Sequence of chain 1.C:
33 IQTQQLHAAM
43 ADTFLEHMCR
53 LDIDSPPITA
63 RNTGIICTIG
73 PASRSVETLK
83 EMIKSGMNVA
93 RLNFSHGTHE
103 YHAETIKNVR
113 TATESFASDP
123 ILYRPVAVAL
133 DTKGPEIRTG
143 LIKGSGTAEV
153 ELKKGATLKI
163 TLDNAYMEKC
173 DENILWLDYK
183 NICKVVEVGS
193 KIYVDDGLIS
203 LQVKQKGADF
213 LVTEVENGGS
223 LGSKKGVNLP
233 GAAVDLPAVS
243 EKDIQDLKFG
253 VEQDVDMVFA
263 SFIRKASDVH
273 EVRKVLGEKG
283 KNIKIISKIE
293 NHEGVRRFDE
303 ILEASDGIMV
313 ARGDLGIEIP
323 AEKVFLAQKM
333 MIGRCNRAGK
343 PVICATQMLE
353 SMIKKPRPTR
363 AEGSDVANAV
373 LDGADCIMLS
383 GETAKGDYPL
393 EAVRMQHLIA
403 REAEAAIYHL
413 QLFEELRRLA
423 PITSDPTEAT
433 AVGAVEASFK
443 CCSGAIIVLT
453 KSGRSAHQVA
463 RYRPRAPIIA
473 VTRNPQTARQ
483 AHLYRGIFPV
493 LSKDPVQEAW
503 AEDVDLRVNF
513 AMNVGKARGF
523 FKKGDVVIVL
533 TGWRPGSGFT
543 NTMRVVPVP

Binding-site contacts:
Ligand atom C1 contacts residue ALA313 of chain 1.C at 3.4 Å (hydrophobic).
Ligand atom O2 contacts residue GLU138 of chain 1.C at 4.5 Å.
Ligand atom C2 contacts residue THR348 of chain 1.C at 4.0 Å.
Ligand atom C1 contacts residue MG1 of chain 1.V at 3.0 Å.
Ligand atom O2 contacts residue ALA313 of chain 1.C at 4.1 Å.
Ligand atom C2 contacts residue LYS290 of chain 1.C at 3.6 Å.
Ligand atom O3 contacts residue ALA313 of chain 1.C at 3.2 Å.
Ligand atom O1 contacts residue GLY315 of chain 1.C at 3.5 Å.
Ligand atom C1 contacts residue ASP316 of chain 1.C at 3.7 Å.
Ligand atom C1 contacts residue THR348 of chain 1.C at 3.5 Å.
Ligand atom O1 contacts residue ALA313 of chain 1.C at 3.8 Å.
Ligand atom O4 contacts residue MG1 of chain 1.V at 4.1 Å.
Ligand atom O1 contacts residue ASP316 of chain 1.C at 2.7 Å (salt-bridge).
Ligand atom C1 contacts residue GLY315 of chain 1.C at 3.6 Å.
Ligand atom O4 contacts residue MET311 of chain 1.C at 4.1 Å.
Ligand atom C2 contacts residue ALA313 of chain 1.C at 3.6 Å (hydrophobic).
Ligand atom O2 contacts residue LYS290 of chain 1.C at 2.9 Å (salt-bridge).
Ligand atom C1 contacts residue GLU292 of chain 1.C at 3.5 Å.
Ligand atom O3 contacts residue THR348 of chain 1.C at 2.5 Å (h-bond).
Ligand atom C1 contacts residue ARG314 of chain 1.C at 4.3 Å.
Ligand atom O3 contacts residue GLU292 of chain 1.C at 4.4 Å.
Ligand atom O1 contacts residue MG1 of chain 1.V at 2.2 Å.
Ligand atom O1 contacts residue GLU292 of chain 1.C at 2.9 Å (salt-bridge).
Ligand atom C2 contacts residue GLU292 of chain 1.C at 3.5 Å.
Ligand atom O4 contacts residue LYS290 of chain 1.C at 3.8 Å.
Ligand atom O3 contacts residue ASP316 of chain 1.C at 3.9 Å.
Ligand atom O2 contacts residue ASP316 of chain 1.C at 4.1 Å.
Ligand atom O2 contacts residue GLU292 of chain 1.C at 3.1 Å (salt-bridge).
Ligand atom O4 contacts residue THR348 of chain 1.C at 3.4 Å (h-bond).
Ligand atom O1 contacts residue ASP198 of chain 1.C at 4.0 Å.
Ligand atom O3 contacts residue GLY315 of chain 1.C at 2.8 Å (h-bond).
Ligand atom O2 contacts residue MG1 of chain 1.V at 2.1 Å.
Ligand atom C2 contacts residue MG1 of chain 1.V at 2.8 Å.
Ligand atom O4 contacts residue MET380 of chain 1.C at 4.5 Å.
Ligand atom O3 contacts residue ARG314 of chain 1.C at 3.4 Å (salt-bridge).
Ligand atom O3 contacts residue MG1 of chain 1.V at 4.2 Å.
Ligand atom O4 contacts residue ALA313 of chain 1.C at 3.9 Å.

This small molecule binds to this protein.
Small molecule (SMILES): O=C([O-])C(=O)[O-]